Sequence of chain 12.A:
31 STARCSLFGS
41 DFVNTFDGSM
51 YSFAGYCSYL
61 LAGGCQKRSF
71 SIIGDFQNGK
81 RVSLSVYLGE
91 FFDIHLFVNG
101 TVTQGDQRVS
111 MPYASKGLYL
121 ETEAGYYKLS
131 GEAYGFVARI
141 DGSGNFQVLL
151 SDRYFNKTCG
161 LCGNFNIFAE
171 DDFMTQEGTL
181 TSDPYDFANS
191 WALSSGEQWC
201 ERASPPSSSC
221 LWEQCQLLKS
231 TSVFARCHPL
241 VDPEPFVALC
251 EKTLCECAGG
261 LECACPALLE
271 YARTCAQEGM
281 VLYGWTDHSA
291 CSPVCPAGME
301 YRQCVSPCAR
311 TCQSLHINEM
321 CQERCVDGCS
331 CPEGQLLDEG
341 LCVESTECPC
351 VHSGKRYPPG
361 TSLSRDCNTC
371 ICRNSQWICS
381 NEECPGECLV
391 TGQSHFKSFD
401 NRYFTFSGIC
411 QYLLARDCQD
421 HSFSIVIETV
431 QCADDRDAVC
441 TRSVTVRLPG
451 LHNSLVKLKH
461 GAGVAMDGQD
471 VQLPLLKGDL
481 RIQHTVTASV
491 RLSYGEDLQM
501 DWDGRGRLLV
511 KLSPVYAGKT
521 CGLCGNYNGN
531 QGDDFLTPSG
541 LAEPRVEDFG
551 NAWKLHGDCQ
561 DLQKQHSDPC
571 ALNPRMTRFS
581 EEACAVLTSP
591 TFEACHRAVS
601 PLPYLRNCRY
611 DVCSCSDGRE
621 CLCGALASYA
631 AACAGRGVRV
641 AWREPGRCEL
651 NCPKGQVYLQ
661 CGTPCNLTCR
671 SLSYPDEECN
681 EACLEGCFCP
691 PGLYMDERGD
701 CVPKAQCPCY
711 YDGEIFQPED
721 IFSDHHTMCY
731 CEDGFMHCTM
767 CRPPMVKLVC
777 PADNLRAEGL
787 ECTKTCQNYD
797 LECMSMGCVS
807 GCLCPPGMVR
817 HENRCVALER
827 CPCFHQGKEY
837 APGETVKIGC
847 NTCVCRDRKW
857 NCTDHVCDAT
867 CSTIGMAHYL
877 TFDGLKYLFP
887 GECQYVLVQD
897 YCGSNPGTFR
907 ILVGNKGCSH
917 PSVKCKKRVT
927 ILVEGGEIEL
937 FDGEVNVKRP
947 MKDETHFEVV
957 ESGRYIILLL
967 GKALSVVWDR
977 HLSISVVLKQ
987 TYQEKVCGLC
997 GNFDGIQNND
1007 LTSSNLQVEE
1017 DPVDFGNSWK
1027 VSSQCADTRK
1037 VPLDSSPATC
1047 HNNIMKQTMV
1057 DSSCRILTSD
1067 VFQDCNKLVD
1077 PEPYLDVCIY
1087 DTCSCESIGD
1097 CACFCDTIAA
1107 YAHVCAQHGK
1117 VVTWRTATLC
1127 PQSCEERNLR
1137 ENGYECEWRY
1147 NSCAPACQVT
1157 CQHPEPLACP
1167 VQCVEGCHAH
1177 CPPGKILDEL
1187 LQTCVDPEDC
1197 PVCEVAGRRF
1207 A

This small molecule binds to this protein.
Small molecule (SMILES): CC(=O)N[C@@H]1[C@@H](O)[C@H](O)[C@@H](CO)O[C@H]1O

Binding-site contacts:
Ligand atom C7 contacts residue ASN666 of chain 12.A at 3.7 Å.
Ligand atom C6 contacts residue THR663 of chain 12.A at 3.7 Å.
Ligand atom O5 contacts residue ASN666 of chain 12.A at 2.3 Å (h-bond).
Ligand atom C4 contacts residue ASN666 of chain 12.A at 4.2 Å.
Ligand atom C5 contacts residue THR663 of chain 12.A at 4.3 Å.
Ligand atom O7 contacts residue ASN666 of chain 12.A at 4.0 Å.
Ligand atom N2 contacts residue ASN666 of chain 12.A at 3.0 Å (h-bond).
Ligand atom C2 contacts residue ASN666 of chain 12.A at 2.5 Å.
Ligand atom C3 contacts residue ASN666 of chain 12.A at 3.8 Å.
Ligand atom C7 contacts residue TYR694 of chain 12.A at 4.5 Å (hydrophobic).
Ligand atom N2 contacts residue TYR694 of chain 12.A at 4.5 Å.
Ligand atom C8 contacts residue TYR694 of chain 12.A at 3.4 Å (hydrophobic).
Ligand atom C8 contacts residue LEU693 of chain 12.A at 4.2 Å (hydrophobic).
Ligand atom C5 contacts residue ASN666 of chain 12.A at 3.6 Å.
Ligand atom C1 contacts residue ASN666 of chain 12.A at 1.4 Å.